This small molecule binds to this protein.
Small molecule (SMILES): CC(=O)C(=O)O

Sequence of chain 2.A:
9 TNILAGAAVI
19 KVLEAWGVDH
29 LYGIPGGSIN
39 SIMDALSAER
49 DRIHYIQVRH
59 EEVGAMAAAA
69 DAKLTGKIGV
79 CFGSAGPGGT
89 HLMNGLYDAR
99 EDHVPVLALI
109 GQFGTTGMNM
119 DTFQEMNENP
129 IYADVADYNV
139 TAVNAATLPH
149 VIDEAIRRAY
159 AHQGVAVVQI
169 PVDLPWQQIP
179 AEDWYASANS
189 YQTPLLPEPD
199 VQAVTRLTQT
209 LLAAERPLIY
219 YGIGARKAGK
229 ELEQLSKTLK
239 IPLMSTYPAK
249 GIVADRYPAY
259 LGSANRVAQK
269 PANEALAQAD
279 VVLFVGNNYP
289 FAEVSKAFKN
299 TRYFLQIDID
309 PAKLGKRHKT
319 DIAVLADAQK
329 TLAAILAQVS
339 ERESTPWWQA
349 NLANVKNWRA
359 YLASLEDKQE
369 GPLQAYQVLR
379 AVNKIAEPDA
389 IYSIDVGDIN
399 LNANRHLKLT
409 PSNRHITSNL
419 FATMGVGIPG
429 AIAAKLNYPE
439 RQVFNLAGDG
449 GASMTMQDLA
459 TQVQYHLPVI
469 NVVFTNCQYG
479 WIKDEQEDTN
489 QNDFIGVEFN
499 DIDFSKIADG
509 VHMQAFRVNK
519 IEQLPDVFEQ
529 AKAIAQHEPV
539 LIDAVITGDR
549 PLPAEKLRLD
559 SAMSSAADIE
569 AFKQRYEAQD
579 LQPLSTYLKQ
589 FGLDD

Binding-site contacts:
Ligand atom C contacts residue LEU555 of chain 2.A at 3.4 Å (hydrophobic).
Ligand atom C contacts residue ASP558 of chain 2.A at 3.8 Å.
Ligand atom O contacts residue ARG556 of chain 2.A at 4.1 Å.
Ligand atom O contacts residue MET561 of chain 2.A at 4.4 Å.
Ligand atom O contacts residue PRO581 of chain 2.A at 4.4 Å.
Ligand atom CA contacts residue MET561 of chain 2.A at 3.8 Å (hydrophobic).
Ligand atom O3 contacts residue ARG556 of chain 2.A at 3.6 Å.
Ligand atom OXT contacts residue MET561 of chain 2.A at 3.1 Å.
Ligand atom CA contacts residue ARG556 of chain 2.A at 4.1 Å.
Ligand atom CA contacts residue LEU555 of chain 2.A at 3.1 Å (hydrophobic).
Ligand atom OXT contacts residue LEU555 of chain 2.A at 3.9 Å.
Ligand atom C contacts residue ARG556 of chain 2.A at 4.5 Å.
Ligand atom OXT contacts residue ASP558 of chain 2.A at 4.4 Å.
Ligand atom O3 contacts residue LEU555 of chain 2.A at 3.6 Å (h-bond).
Ligand atom O contacts residue ASP558 of chain 2.A at 3.3 Å (salt-bridge).
Ligand atom O contacts residue LEU557 of chain 2.A at 3.1 Å (h-bond).
Ligand atom O3 contacts residue MET561 of chain 2.A at 4.0 Å.
Ligand atom CA contacts residue ASP558 of chain 2.A at 3.9 Å.
Ligand atom C contacts residue LEU557 of chain 2.A at 3.9 Å (hydrophobic).
Ligand atom CB contacts residue SER562 of chain 2.A at 3.5 Å.
Ligand atom O contacts residue LEU555 of chain 2.A at 3.5 Å.
Ligand atom CA contacts residue LEU557 of chain 2.A at 3.9 Å (hydrophobic).
Ligand atom O3 contacts residue SER562 of chain 2.A at 2.5 Å (h-bond).
Ligand atom O3 contacts residue ASP558 of chain 2.A at 3.0 Å (salt-bridge).
Ligand atom C contacts residue MET561 of chain 2.A at 3.6 Å (hydrophobic).
Ligand atom CB contacts residue LEU555 of chain 2.A at 3.2 Å (hydrophobic).
Ligand atom CB contacts residue ARG556 of chain 2.A at 4.0 Å.
Ligand atom O3 contacts residue LEU557 of chain 2.A at 3.2 Å (h-bond).
Ligand atom CA contacts residue SER562 of chain 2.A at 3.4 Å.
Ligand atom CB contacts residue MET561 of chain 2.A at 3.8 Å (hydrophobic).